Binding-site contacts:
Ligand atom C26 contacts residue F8C1 of chain 1.D at 0.3 Å.
Ligand atom C35 contacts residue F8C1 of chain 1.D at 0.2 Å.
Ligand atom C19 contacts residue CYS155 of chain 1.A at 1.8 Å (hydrophobic).
Ligand atom C02 contacts residue F8C1 of chain 1.D at 0.2 Å.
Ligand atom C11 contacts residue F8C1 of chain 1.D at 0.4 Å.
Ligand atom N28 contacts residue F8C1 of chain 1.D at 0.2 Å (h-bond).
Ligand atom N10 contacts residue F8C1 of chain 1.D at 0.4 Å (h-bond).
Ligand atom C04 contacts residue F8C1 of chain 1.D at 0.2 Å.
Ligand atom O18 contacts residue HIS173 of chain 1.A at 2.6 Å (h-bond).
Ligand atom C07 contacts residue F8C1 of chain 1.D at 0.3 Å.
Ligand atom C08 contacts residue F8C1 of chain 1.D at 0.4 Å.
Ligand atom C32 contacts residue F8C1 of chain 1.D at 0.4 Å.
Ligand atom N15 contacts residue F8C1 of chain 1.D at 0.6 Å (h-bond).
Ligand atom C25 contacts residue F8C1 of chain 1.D at 0.2 Å.
Ligand atom O21 contacts residue F8C1 of chain 1.D at 0.9 Å (h-bond).
Ligand atom O33 contacts residue F8C1 of chain 1.D at 0.2 Å (h-bond).
Ligand atom O22 contacts residue F8C1 of chain 1.D at 0.2 Å (h-bond).
Ligand atom C31 contacts residue F8C1 of chain 1.D at 0.4 Å.
Ligand atom O20 contacts residue CYS155 of chain 1.A at 2.6 Å (h-bond).
Ligand atom C27 contacts residue F8C1 of chain 1.D at 0.3 Å.
Ligand atom C16 contacts residue F8C1 of chain 1.D at 0.6 Å.
Ligand atom C24 contacts residue F8C1 of chain 1.D at 0.2 Å.
Ligand atom C30 contacts residue F8C1 of chain 1.D at 0.3 Å.
Ligand atom C17 contacts residue F8C1 of chain 1.D at 0.6 Å.
Ligand atom C06 contacts residue F8C1 of chain 1.D at 0.2 Å.
Ligand atom O20 contacts residue F8C1 of chain 1.D at 1.1 Å.
Ligand atom C11 contacts residue CYS155 of chain 1.A at 2.8 Å (hydrophobic).
Ligand atom C29 contacts residue F8C1 of chain 1.D at 0.3 Å.
Ligand atom C14 contacts residue F8C1 of chain 1.D at 0.5 Å.
Ligand atom C13 contacts residue F8C1 of chain 1.D at 0.4 Å.
Ligand atom C19 contacts residue F8C1 of chain 1.D at 0.3 Å.
Ligand atom C23 contacts residue F8C1 of chain 1.D at 0.2 Å.
Ligand atom C12 contacts residue F8C1 of chain 1.D at 0.4 Å.
Ligand atom C09 contacts residue F8C1 of chain 1.D at 0.3 Å.
Ligand atom O01 contacts residue F8C1 of chain 1.D at 0.2 Å (h-bond).
Ligand atom C34 contacts residue F8C1 of chain 1.D at 0.2 Å.
Ligand atom O18 contacts residue F8C1 of chain 1.D at 0.5 Å (h-bond).
Ligand atom N03 contacts residue F8C1 of chain 1.D at 0.3 Å (h-bond).
Ligand atom C36 contacts residue F8C1 of chain 1.D at 0.2 Å.
Ligand atom C05 contacts residue F8C1 of chain 1.D at 0.3 Å.

Sequence of chain 1.A:
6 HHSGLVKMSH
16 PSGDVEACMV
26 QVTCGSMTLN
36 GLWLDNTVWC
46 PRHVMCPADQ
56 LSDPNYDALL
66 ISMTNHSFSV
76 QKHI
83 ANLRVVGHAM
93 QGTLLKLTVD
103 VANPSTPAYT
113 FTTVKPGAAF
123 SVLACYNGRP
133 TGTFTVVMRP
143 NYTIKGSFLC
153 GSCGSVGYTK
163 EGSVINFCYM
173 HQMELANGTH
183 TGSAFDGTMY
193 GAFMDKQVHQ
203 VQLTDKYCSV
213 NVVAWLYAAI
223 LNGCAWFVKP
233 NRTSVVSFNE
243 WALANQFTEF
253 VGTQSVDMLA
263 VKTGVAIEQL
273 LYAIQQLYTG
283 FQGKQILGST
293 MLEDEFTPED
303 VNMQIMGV

This small molecule binds to this protein.
Small molecule (SMILES): CC(C)C[C@H](NC(=O)OC1CC2(CCN(C(=O)C(C)C)CC2)C1)C(=O)N[C@@H](C[C@@H]1CCNC1=O)C(O)S(=O)(=O)O